A protein and the small-molecule ligand that binds it are described below.
Small molecule (SMILES): CC(=O)N[C@@H]1[C@@H](O)[C@H](O)[C@@H](CO)O[C@H]1O

Sequence of chain 1.E:
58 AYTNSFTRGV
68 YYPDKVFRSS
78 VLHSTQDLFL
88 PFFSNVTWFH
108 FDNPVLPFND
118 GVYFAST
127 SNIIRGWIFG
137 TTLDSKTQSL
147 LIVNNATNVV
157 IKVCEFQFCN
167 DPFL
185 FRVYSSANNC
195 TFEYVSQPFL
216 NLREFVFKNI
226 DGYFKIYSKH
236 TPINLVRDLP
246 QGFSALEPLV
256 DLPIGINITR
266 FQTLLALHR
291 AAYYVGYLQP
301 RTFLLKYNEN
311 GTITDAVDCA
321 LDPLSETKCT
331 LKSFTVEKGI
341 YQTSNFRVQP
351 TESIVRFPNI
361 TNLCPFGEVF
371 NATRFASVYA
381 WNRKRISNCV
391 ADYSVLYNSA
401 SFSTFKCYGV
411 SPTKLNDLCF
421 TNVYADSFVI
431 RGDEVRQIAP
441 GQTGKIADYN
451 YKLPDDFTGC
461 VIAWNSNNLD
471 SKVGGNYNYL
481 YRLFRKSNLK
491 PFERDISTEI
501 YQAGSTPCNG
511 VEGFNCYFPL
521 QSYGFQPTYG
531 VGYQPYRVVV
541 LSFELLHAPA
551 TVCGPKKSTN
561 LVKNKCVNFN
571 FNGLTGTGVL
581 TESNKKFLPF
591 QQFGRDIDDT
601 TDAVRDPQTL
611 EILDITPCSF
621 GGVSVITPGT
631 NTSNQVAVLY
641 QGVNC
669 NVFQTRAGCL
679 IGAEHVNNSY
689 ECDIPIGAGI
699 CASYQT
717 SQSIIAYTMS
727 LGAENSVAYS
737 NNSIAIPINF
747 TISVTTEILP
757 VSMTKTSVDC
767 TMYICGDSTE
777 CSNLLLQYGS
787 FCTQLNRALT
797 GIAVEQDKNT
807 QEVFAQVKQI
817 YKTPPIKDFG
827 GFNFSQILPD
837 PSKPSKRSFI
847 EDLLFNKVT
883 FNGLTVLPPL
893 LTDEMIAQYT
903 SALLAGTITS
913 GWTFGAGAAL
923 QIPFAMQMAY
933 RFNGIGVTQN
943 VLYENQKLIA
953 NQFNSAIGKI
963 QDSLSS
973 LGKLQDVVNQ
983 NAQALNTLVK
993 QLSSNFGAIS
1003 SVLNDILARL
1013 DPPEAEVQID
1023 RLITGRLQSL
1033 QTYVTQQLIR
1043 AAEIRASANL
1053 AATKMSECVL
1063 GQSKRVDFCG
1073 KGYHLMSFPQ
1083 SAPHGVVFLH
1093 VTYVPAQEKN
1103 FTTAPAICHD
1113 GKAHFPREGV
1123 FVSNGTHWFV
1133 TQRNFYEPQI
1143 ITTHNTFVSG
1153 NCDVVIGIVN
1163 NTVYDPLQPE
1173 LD

Binding-site contacts:
Ligand atom C8 contacts residue ASN1126 of chain 1.E at 3.3 Å.
Ligand atom C1 contacts residue THR1128 of chain 1.E at 3.6 Å.
Ligand atom C2 contacts residue ASN1126 of chain 1.E at 2.5 Å.
Ligand atom C7 contacts residue THR1128 of chain 1.E at 3.8 Å.
Ligand atom O7 contacts residue ASN1126 of chain 1.E at 3.7 Å.
Ligand atom C4 contacts residue ASN1126 of chain 1.E at 4.3 Å.
Ligand atom O5 contacts residue HIS1129 of chain 1.E at 4.1 Å.
Ligand atom C7 contacts residue ASN1126 of chain 1.E at 3.4 Å.
Ligand atom C2 contacts residue THR1128 of chain 1.E at 3.9 Å.
Ligand atom C5 contacts residue ASN1126 of chain 1.E at 3.7 Å.
Ligand atom C1 contacts residue ASN1126 of chain 1.E at 1.4 Å.
Ligand atom C3 contacts residue ASN1126 of chain 1.E at 3.8 Å.
Ligand atom C2 contacts residue HIS1129 of chain 1.E at 4.5 Å.
Ligand atom O7 contacts residue THR1128 of chain 1.E at 3.8 Å.
Ligand atom N2 contacts residue ASN1126 of chain 1.E at 2.9 Å (h-bond).
Ligand atom N2 contacts residue THR1128 of chain 1.E at 3.1 Å (h-bond).
Ligand atom N2 contacts residue HIS1129 of chain 1.E at 4.5 Å.
Ligand atom O5 contacts residue ASN1126 of chain 1.E at 2.4 Å (h-bond).
Ligand atom C1 contacts residue HIS1129 of chain 1.E at 3.3 Å.
Ligand atom O6 contacts residue PHE1131 of chain 1.E at 4.3 Å.
Ligand atom O5 contacts residue PHE1131 of chain 1.E at 4.4 Å.